The protein below binds the small molecule below.
Small molecule (SMILES): OC[C@H]1O[C@H](O)[C@@H](O)[C@@H](O)[C@@H]1O

Sequence of chain 1.A:
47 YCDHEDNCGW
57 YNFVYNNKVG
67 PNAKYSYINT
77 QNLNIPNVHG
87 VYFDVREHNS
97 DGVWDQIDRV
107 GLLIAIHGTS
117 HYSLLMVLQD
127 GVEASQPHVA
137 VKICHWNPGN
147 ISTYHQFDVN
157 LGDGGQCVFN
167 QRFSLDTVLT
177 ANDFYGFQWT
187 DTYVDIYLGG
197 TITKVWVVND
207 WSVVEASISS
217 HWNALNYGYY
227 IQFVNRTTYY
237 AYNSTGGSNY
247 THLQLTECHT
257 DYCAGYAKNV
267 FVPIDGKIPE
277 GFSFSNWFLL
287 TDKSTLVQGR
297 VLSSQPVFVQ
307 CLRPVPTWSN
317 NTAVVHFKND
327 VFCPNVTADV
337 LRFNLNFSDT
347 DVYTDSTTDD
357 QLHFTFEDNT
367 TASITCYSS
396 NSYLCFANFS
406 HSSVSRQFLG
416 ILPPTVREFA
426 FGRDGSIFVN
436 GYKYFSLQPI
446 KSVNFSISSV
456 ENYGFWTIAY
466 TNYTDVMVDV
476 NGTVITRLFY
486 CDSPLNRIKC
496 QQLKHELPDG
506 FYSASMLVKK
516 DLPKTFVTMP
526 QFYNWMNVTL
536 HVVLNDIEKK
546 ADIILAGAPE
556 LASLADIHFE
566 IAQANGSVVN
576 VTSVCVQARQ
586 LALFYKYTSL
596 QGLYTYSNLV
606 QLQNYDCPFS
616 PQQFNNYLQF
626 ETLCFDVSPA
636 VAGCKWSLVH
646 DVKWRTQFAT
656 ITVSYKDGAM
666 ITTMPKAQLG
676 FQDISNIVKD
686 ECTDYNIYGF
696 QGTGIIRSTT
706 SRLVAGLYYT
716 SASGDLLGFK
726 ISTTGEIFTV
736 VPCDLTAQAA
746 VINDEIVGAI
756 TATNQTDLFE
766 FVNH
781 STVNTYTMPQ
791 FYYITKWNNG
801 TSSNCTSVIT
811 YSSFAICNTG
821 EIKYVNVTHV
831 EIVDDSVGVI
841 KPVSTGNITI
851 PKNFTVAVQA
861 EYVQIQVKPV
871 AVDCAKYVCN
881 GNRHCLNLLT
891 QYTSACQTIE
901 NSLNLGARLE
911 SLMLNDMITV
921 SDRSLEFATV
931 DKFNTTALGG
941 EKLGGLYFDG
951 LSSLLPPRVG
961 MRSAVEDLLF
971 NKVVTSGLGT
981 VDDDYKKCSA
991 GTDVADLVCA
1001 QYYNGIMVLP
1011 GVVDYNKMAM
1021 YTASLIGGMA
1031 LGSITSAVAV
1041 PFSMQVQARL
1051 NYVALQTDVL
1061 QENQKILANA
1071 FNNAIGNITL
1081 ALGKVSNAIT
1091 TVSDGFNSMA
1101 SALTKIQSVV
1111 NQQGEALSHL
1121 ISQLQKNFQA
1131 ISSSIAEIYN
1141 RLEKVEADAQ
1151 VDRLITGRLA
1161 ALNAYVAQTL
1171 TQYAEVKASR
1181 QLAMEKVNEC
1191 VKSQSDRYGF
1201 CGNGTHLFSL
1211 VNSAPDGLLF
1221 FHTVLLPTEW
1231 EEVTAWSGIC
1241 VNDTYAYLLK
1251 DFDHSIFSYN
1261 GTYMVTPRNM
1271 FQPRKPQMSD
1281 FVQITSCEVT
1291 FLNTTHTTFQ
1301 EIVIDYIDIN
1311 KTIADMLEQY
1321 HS

Binding-site contacts:
Ligand atom C4 contacts residue BMA3 of chain 1.J at 3.7 Å.
Ligand atom C3 contacts residue BMA3 of chain 1.J at 3.2 Å.
Ligand atom C1 contacts residue BMA3 of chain 1.J at 3.2 Å.
Ligand atom O5 contacts residue BMA3 of chain 1.J at 3.7 Å.
Ligand atom C6 contacts residue BMA3 of chain 1.J at 4.4 Å.
Ligand atom O3 contacts residue BMA3 of chain 1.J at 4.4 Å.
Ligand atom O6 contacts residue BMA3 of chain 1.J at 3.6 Å (h-bond).
Ligand atom O6 contacts residue MAN4 of chain 1.J at 3.9 Å.
Ligand atom C2 contacts residue BMA3 of chain 1.J at 3.7 Å.
Ligand atom C6 contacts residue ASP516 of chain 1.A at 4.5 Å.
Ligand atom O4 contacts residue MAN4 of chain 1.J at 4.3 Å.
Ligand atom O4 contacts residue BMA3 of chain 1.J at 4.0 Å.
Ligand atom C5 contacts residue BMA3 of chain 1.J at 3.2 Å.